Binding-site contacts:
Ligand atom C4 contacts residue ASN278 of chain 1.B at 4.2 Å.
Ligand atom C6 contacts residue GLU391 of chain 1.B at 4.5 Å.
Ligand atom C3 contacts residue VAL290 of chain 1.B at 4.3 Å (hydrophobic).
Ligand atom C8 contacts residue VAL290 of chain 1.B at 3.9 Å (hydrophobic).
Ligand atom O5 contacts residue ASN291 of chain 1.B at 3.8 Å.
Ligand atom O7 contacts residue ASN278 of chain 1.B at 3.3 Å (h-bond).
Ligand atom C2 contacts residue VAL290 of chain 1.B at 3.9 Å (hydrophobic).
Ligand atom C5 contacts residue ASN291 of chain 1.B at 4.2 Å.
Ligand atom C6 contacts residue ASN291 of chain 1.B at 4.4 Å.
Ligand atom C8 contacts residue SER38 of chain 1.B at 3.4 Å.
Ligand atom C5 contacts residue ASN278 of chain 1.B at 3.6 Å.
Ligand atom C2 contacts residue ASN278 of chain 1.B at 2.4 Å.
Ligand atom C1 contacts residue ASN291 of chain 1.B at 4.1 Å.
Ligand atom C1 contacts residue ASN278 of chain 1.B at 1.4 Å.
Ligand atom O5 contacts residue ASN278 of chain 1.B at 2.4 Å (h-bond).
Ligand atom C3 contacts residue ASN278 of chain 1.B at 3.8 Å.
Ligand atom O5 contacts residue VAL290 of chain 1.B at 4.4 Å.
Ligand atom N2 contacts residue ASN278 of chain 1.B at 3.0 Å (h-bond).
Ligand atom C7 contacts residue ASN278 of chain 1.B at 3.4 Å.
Ligand atom C7 contacts residue VAL290 of chain 1.B at 4.1 Å (hydrophobic).
Ligand atom N2 contacts residue VAL290 of chain 1.B at 3.5 Å (h-bond).
Ligand atom C1 contacts residue VAL290 of chain 1.B at 3.4 Å (hydrophobic).

Sequence of chain 1.B:
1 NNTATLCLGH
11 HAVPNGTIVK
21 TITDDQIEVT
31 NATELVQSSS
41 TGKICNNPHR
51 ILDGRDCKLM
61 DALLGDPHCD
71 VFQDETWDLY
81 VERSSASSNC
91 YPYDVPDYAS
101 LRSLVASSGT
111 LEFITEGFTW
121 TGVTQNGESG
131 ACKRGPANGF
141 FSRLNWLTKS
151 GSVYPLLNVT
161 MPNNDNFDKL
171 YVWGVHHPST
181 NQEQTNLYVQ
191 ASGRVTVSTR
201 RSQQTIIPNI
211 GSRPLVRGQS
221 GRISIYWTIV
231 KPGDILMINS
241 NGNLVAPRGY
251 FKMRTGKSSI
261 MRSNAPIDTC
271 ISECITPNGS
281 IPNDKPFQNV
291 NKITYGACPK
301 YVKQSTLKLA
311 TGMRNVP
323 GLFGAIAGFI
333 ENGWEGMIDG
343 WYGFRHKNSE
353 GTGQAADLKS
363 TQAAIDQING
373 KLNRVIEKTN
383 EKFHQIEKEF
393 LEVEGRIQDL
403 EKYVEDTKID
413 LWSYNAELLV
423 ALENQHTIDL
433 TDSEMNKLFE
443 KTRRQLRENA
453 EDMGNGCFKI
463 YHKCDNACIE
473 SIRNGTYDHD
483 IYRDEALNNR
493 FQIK

A small-molecule ligand and the protein it binds are described below.
Small molecule (SMILES): CC(=O)N[C@@H]1[C@@H](O)[C@H](O)[C@@H](CO)O[C@H]1O